Sequence of chain 1.C:
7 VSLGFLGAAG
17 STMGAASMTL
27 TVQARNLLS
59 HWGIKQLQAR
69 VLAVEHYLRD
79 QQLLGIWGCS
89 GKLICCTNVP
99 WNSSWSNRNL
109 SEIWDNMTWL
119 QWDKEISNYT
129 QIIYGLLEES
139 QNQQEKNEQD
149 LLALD

A protein and the small-molecule ligand that binds it are described below.
Small molecule (SMILES): CC(=O)N[C@@H]1[C@@H](O)[C@H](O)[C@@H](CO)O[C@H]1O

Binding-site contacts:
Ligand atom C2 contacts residue ASN107 of chain 1.C at 2.6 Å.
Ligand atom C7 contacts residue SER109 of chain 1.C at 4.5 Å.
Ligand atom C3 contacts residue ASN107 of chain 1.C at 3.8 Å.
Ligand atom O6 contacts residue GLU110 of chain 1.C at 3.4 Å (salt-bridge).
Ligand atom N2 contacts residue SER109 of chain 1.C at 3.8 Å.
Ligand atom C5 contacts residue ASN107 of chain 1.C at 3.5 Å.
Ligand atom C3 contacts residue GLU110 of chain 1.C at 3.9 Å.
Ligand atom N2 contacts residue ASN107 of chain 1.C at 3.0 Å (h-bond).
Ligand atom C8 contacts residue SER109 of chain 1.C at 4.0 Å.
Ligand atom O4 contacts residue GLU110 of chain 1.C at 3.6 Å (salt-bridge).
Ligand atom C7 contacts residue ASN107 of chain 1.C at 3.9 Å.
Ligand atom O5 contacts residue ASN107 of chain 1.C at 2.4 Å (h-bond).
Ligand atom O5 contacts residue GLU110 of chain 1.C at 2.8 Å (salt-bridge).
Ligand atom C5 contacts residue GLU110 of chain 1.C at 2.2 Å.
Ligand atom O7 contacts residue ASN107 of chain 1.C at 4.1 Å.
Ligand atom C2 contacts residue GLU110 of chain 1.C at 4.2 Å.
Ligand atom C1 contacts residue ASN107 of chain 1.C at 1.4 Å.
Ligand atom C1 contacts residue GLU110 of chain 1.C at 3.1 Å.
Ligand atom C4 contacts residue ASN107 of chain 1.C at 4.2 Å.
Ligand atom C4 contacts residue GLU110 of chain 1.C at 3.3 Å.
Ligand atom C6 contacts residue GLU110 of chain 1.C at 3.0 Å.